Binding-site contacts:
Ligand atom N4 contacts residue VAL88 of chain 1.A at 3.8 Å.
Ligand atom C11 contacts residue MET185 of chain 1.A at 4.0 Å (hydrophobic).
Ligand atom N3 contacts residue HIS137 of chain 1.A at 4.0 Å.
Ligand atom C4 contacts residue LYS90 of chain 1.A at 3.8 Å.
Ligand atom C19 contacts residue ILE196 of chain 1.A at 3.9 Å (hydrophobic).
Ligand atom C16 contacts residue VAL138 of chain 1.A at 3.4 Å (hydrophobic).
Ligand atom C3 contacts residue ASP197 of chain 1.A at 3.7 Å.
Ligand atom C contacts residue ASP197 of chain 1.A at 3.8 Å.
Ligand atom N4 contacts residue MET185 of chain 1.A at 3.7 Å.
Ligand atom O contacts residue LYS90 of chain 1.A at 3.2 Å (salt-bridge).
Ligand atom N6 contacts residue ILE196 of chain 1.A at 3.8 Å.
Ligand atom C14 contacts residue VAL138 of chain 1.A at 3.8 Å (hydrophobic).
Ligand atom N5 contacts residue VAL138 of chain 1.A at 2.7 Å (h-bond).
Ligand atom C14 contacts residue MET185 of chain 1.A at 3.6 Å (hydrophobic).
Ligand atom C13 contacts residue VAL88 of chain 1.A at 3.9 Å (hydrophobic).
Ligand atom C6 contacts residue ILE196 of chain 1.A at 3.8 Å (hydrophobic).
Ligand atom C7 contacts residue VAL75 of chain 1.A at 3.8 Å (hydrophobic).
Ligand atom C15 contacts residue VAL138 of chain 1.A at 3.4 Å (hydrophobic).
Ligand atom N contacts residue ILE196 of chain 1.A at 3.9 Å.
Ligand atom C7 contacts residue ARG69 of chain 1.A at 3.8 Å.
Ligand atom C13 contacts residue VAL138 of chain 1.A at 3.5 Å (hydrophobic).
Ligand atom C9 contacts residue VAL75 of chain 1.A at 3.9 Å (hydrophobic).
Ligand atom C5 contacts residue LYS90 of chain 1.A at 3.9 Å.
Ligand atom C5 contacts residue PHE135 of chain 1.A at 3.8 Å (hydrophobic).
Ligand atom N3 contacts residue VAL88 of chain 1.A at 3.7 Å.
Ligand atom O contacts residue ASP197 of chain 1.A at 3.2 Å.
Ligand atom C1 contacts residue VAL75 of chain 1.A at 3.8 Å (hydrophobic).
Ligand atom N6 contacts residue ILE117 of chain 1.A at 3.8 Å.
Ligand atom C18 contacts residue MET185 of chain 1.A at 3.8 Å (hydrophobic).
Ligand atom C15 contacts residue ASN140 of chain 1.A at 3.8 Å.
Ligand atom C3 contacts residue LYS90 of chain 1.A at 3.8 Å.
Ligand atom C contacts residue GLY70 of chain 1.A at 3.6 Å.
Ligand atom C13 contacts residue GLU136 of chain 1.A at 3.3 Å.
Ligand atom C16 contacts residue ASN140 of chain 1.A at 3.6 Å.
Ligand atom C4 contacts residue VAL75 of chain 1.A at 3.8 Å (hydrophobic).
Ligand atom N3 contacts residue VAL138 of chain 1.A at 3.0 Å (h-bond).
Ligand atom N contacts residue ASP197 of chain 1.A at 3.3 Å (salt-bridge).
Ligand atom N6 contacts residue PHE135 of chain 1.A at 3.7 Å.
Ligand atom C contacts residue ARG69 of chain 1.A at 3.9 Å.
Ligand atom C16 contacts residue HIS137 of chain 1.A at 3.8 Å.

A small-molecule ligand and the protein it binds are described below.
Small molecule (SMILES): CCC(=O)Nc1cc(Nc2cc(NC3CC3)n3ncc(C#N)c3n2)ccc1C

Sequence of chain 1.A:
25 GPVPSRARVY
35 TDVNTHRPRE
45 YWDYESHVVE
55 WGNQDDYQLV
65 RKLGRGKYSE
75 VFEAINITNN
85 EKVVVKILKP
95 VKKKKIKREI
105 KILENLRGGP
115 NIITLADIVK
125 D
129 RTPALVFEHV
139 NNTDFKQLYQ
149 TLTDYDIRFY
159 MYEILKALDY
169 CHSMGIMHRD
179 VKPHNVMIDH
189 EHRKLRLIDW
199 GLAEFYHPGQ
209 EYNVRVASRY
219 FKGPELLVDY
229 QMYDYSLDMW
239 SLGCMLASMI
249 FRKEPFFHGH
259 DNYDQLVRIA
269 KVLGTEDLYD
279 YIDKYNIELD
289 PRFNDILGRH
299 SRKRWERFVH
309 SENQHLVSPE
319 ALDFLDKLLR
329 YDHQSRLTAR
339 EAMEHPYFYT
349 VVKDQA